Sequence of chain 5.NA:
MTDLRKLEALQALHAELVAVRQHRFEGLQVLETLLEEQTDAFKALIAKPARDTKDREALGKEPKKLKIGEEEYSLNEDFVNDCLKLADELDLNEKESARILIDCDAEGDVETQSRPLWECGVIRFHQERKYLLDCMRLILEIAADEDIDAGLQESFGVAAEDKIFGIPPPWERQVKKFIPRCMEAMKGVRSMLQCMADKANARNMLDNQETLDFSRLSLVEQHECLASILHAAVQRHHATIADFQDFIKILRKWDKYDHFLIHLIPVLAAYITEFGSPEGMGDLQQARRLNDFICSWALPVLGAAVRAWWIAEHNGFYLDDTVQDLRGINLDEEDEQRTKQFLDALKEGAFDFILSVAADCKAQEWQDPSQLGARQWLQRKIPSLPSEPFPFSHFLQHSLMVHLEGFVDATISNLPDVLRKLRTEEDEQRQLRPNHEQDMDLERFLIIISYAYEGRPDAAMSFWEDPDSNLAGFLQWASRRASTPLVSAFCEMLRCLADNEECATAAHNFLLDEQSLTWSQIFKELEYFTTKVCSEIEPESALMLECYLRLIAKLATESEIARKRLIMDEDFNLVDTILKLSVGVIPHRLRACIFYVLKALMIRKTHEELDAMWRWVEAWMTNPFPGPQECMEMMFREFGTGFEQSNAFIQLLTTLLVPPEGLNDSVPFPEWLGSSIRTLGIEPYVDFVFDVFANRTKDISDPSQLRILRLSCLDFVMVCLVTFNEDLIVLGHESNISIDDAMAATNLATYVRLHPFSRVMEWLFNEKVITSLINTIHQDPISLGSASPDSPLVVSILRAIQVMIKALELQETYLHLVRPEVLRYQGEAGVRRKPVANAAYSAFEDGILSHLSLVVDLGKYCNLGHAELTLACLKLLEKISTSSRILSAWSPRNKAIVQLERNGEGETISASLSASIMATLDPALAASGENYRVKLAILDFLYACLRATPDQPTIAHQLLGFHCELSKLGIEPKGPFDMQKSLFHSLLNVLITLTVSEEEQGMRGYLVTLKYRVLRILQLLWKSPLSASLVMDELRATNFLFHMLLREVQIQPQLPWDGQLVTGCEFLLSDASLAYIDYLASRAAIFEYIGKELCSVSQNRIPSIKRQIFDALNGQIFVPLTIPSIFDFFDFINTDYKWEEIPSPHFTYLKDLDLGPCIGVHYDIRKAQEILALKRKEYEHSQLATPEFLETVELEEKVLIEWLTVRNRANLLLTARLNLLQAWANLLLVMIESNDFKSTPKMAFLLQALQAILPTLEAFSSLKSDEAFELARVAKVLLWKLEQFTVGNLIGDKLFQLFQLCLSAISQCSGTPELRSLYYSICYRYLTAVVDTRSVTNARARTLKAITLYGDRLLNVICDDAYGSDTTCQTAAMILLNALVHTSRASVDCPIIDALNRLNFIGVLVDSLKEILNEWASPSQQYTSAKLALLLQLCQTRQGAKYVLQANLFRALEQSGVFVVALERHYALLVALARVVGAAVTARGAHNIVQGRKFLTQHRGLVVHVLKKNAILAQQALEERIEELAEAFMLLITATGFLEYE

Binding-site contacts:
Ligand atom CG contacts residue GLN565 of chain 5.F at 1.5 Å.
Ligand atom CG contacts residue GLU1052 of chain 5.C at 3.2 Å.
Ligand atom CD1 contacts residue ARG1044 of chain 5.C at 3.1 Å.
Ligand atom CE contacts residue LYS1225 of chain 5.NA at 3.3 Å.
Ligand atom NH1 contacts residue ASP1073 of chain 5.C at 3.6 Å.
Ligand atom CE1 contacts residue ARG1044 of chain 5.C at 3.5 Å.
Ligand atom NH1 contacts residue ASN1069 of chain 5.C at 2.8 Å (h-bond).
Ligand atom CA contacts residue THR1065 of chain 5.C at 3.6 Å.
Ligand atom O contacts residue ASN1069 of chain 5.C at 3.3 Å (h-bond).
Ligand atom CZ contacts residue GLN565 of chain 5.F at 2.3 Å.
Ligand atom CB contacts residue GLN1074 of chain 5.C at 3.5 Å.
Ligand atom CZ contacts residue ARG1044 of chain 5.C at 3.3 Å.
Ligand atom N contacts residue GLN1074 of chain 5.C at 3.2 Å (h-bond).
Ligand atom CD1 contacts residue THR1065 of chain 5.C at 3.5 Å.
Ligand atom CD1 contacts residue ILE1053 of chain 5.C at 3.4 Å (hydrophobic).
Ligand atom N contacts residue THR1065 of chain 5.C at 3.2 Å (h-bond).
Ligand atom NZ contacts residue ASP1073 of chain 5.C at 3.0 Å (salt-bridge).
Ligand atom CE contacts residue GLU1228 of chain 5.NA at 3.4 Å.
Ligand atom CG1 contacts residue PHE1068 of chain 5.C at 3.4 Å (hydrophobic).
Ligand atom NZ contacts residue LYS1225 of chain 5.NA at 2.2 Å.
Ligand atom CB contacts residue GLN565 of chain 5.F at 2.0 Å.
Ligand atom CA contacts residue GLN565 of chain 5.F at 3.1 Å.
Ligand atom O contacts residue ASN1069 of chain 5.C at 3.0 Å (h-bond).
Ligand atom CD contacts residue GLN1074 of chain 5.C at 3.5 Å.
Ligand atom N contacts residue ASN1069 of chain 5.C at 2.9 Å (h-bond).
Ligand atom CE1 contacts residue GLN565 of chain 5.F at 1.8 Å.
Ligand atom CD1 contacts residue PHE1068 of chain 5.C at 3.4 Å (hydrophobic).
Ligand atom CG contacts residue ILE1045 of chain 5.C at 3.5 Å (hydrophobic).
Ligand atom CD1 contacts residue ARG567 of chain 5.F at 3.4 Å.
Ligand atom CB contacts residue GLU1052 of chain 5.C at 3.1 Å.
Ligand atom CD1 contacts residue GLN565 of chain 5.F at 1.2 Å.
Ligand atom CA contacts residue ASN1069 of chain 5.C at 3.5 Å.
Ligand atom CE2 contacts residue GLN565 of chain 5.F at 2.0 Å.
Ligand atom C contacts residue ASN1069 of chain 5.C at 3.2 Å.
Ligand atom CD2 contacts residue GLN565 of chain 5.F at 1.6 Å.
Ligand atom O contacts residue GLN1074 of chain 5.C at 3.0 Å (h-bond).
Ligand atom O contacts residue THR1065 of chain 5.C at 3.2 Å.
Ligand atom CG2 contacts residue PHE1068 of chain 5.C at 3.6 Å (hydrophobic).
Ligand atom OG1 contacts residue ARG1049 of chain 5.C at 2.9 Å (salt-bridge).
Ligand atom NH2 contacts residue ASP1073 of chain 5.C at 3.1 Å (salt-bridge).

Sequence of chain 5.F:
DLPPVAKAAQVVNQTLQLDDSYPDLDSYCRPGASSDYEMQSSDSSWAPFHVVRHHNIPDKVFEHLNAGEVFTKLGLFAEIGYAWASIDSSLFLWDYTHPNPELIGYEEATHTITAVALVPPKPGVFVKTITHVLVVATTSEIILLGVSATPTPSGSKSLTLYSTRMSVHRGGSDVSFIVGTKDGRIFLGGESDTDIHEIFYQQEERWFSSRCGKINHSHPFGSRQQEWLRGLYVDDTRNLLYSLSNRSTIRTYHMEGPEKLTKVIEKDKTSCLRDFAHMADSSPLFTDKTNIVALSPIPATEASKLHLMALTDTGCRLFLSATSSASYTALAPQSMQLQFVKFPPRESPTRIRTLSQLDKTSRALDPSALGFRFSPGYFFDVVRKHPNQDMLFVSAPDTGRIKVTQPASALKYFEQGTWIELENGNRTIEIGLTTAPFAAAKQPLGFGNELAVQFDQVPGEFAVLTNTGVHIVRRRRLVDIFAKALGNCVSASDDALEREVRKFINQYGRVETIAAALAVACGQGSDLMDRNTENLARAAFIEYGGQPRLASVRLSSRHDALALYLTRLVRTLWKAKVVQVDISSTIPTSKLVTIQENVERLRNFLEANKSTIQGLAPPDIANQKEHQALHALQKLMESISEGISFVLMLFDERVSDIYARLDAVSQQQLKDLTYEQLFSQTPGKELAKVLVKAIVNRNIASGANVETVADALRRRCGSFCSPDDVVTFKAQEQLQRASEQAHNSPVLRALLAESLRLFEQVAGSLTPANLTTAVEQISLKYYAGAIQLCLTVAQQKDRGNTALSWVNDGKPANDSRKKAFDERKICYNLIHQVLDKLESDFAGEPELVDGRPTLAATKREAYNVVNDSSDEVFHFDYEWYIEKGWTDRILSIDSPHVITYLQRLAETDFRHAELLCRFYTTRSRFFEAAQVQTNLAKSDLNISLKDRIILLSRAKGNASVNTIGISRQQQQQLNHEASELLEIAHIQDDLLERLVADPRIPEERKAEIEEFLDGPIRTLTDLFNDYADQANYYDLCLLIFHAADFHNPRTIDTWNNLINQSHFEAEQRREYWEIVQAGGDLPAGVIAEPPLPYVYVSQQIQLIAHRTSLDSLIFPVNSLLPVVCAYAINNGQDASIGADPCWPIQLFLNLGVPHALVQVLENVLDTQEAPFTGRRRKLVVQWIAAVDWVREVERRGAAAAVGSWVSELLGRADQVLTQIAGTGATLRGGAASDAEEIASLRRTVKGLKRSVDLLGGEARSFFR

This protein binds this small molecule.
Small molecule (SMILES): CC[C@H](C)[C@H](NC(=O)[C@@H](NC(=O)[C@H](CC(C)C)NC(=O)[C@@H](N)CCCCN)C(C)C)C(=O)N[C@@H](CC(N)=O)C(=O)N[C@@H](CCCCN)C(=O)N[C@@H](CC(=O)O)C(=O)N[C@@H](CCSC)C(=O)N[C@@H](CCCN=C(N)N)C(=O)N[C@H](C(=O)N[C@@H](CC(=O)O)C(=O)N[C@@H](CC(C)C)C(=O)N[C@@H](Cc1ccccc1)C(=O)N[C@@H](CO)C(=O)N1CCC[C@H]1C(=O)N1CCC[C@H]1C(=O)N[C@H](C=O)CC(N)=O)[C@@H](C)O

Sequence of chain 5.C:
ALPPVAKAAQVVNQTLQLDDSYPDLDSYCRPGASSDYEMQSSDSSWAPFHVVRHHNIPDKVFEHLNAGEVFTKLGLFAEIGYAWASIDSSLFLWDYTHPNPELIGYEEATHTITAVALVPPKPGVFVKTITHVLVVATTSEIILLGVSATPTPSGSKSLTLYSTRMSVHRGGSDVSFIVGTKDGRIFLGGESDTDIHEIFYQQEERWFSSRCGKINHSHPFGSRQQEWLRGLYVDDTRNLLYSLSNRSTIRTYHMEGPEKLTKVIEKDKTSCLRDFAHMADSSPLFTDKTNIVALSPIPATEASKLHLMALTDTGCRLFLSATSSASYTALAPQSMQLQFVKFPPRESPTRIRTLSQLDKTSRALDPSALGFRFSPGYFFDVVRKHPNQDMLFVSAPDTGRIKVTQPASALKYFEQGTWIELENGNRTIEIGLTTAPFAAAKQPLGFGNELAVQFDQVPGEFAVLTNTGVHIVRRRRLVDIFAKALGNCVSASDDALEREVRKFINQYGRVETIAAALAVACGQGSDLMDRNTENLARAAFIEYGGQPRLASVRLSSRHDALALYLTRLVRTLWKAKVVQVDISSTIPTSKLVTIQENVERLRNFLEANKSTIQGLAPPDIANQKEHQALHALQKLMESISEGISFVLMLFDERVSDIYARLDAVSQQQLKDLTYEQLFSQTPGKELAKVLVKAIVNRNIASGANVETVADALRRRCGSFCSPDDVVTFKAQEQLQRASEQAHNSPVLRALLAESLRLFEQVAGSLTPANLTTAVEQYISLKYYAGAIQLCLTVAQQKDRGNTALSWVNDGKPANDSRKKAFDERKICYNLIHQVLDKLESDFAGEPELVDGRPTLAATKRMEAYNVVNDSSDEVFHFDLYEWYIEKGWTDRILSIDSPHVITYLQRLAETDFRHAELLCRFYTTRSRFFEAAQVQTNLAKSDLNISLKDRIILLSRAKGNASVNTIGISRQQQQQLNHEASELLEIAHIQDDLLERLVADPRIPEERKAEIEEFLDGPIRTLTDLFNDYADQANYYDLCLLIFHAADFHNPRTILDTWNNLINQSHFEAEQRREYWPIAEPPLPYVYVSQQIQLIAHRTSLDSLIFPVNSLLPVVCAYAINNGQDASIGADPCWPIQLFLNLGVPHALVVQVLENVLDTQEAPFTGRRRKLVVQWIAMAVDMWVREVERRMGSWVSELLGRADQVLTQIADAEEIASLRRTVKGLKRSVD